Binding-site contacts:
Ligand atom O52 contacts residue TYR87 of chain 1.C at 3.6 Å.
Ligand atom C59 contacts residue ASP244 of chain 1.C at 3.6 Å.
Ligand atom C19 contacts residue ILE126 of chain 1.C at 3.4 Å (hydrophobic).
Ligand atom O52 contacts residue GLY50 of chain 1.C at 3.2 Å (h-bond).
Ligand atom C9 contacts residue LEU46 of chain 1.C at 3.5 Å (hydrophobic).
Ligand atom C72 contacts residue TYR87 of chain 1.C at 3.7 Å (hydrophobic).
Ligand atom O52 contacts residue SER51 of chain 1.C at 3.6 Å.
Ligand atom C50 contacts residue ASP244 of chain 1.C at 3.5 Å.
Ligand atom N31 contacts residue THR248 of chain 1.C at 3.2 Å (h-bond).
Ligand atom C60 contacts residue TYR214 of chain 1.C at 3.5 Å (hydrophobic).
Ligand atom C67 contacts residue GLY50 of chain 1.C at 3.2 Å.
Ligand atom C25 contacts residue THR248 of chain 1.C at 3.3 Å.
Ligand atom N1 contacts residue THR247 of chain 1.C at 3.7 Å.
Ligand atom C5 contacts residue GLY246 of chain 1.C at 3.6 Å.
Ligand atom C72 contacts residue THR88 of chain 1.C at 3.5 Å.
Ligand atom C14 contacts residue PHE124 of chain 1.C at 3.5 Å (hydrophobic).
Ligand atom N57 contacts residue ASP244 of chain 1.C at 2.7 Å (salt-bridge).
Ligand atom C50 contacts residue ASP48 of chain 1.C at 3.4 Å.
Ligand atom C22 contacts residue GLN28 of chain 1.C at 3.5 Å.
Ligand atom C59 contacts residue GLY50 of chain 1.C at 3.6 Å.
Ligand atom C28 contacts residue THR248 of chain 1.C at 3.3 Å.
Ligand atom C9 contacts residue GLY246 of chain 1.C at 3.4 Å.
Ligand atom C60 contacts residue GLY50 of chain 1.C at 3.7 Å.
Ligand atom O49 contacts residue TYR87 of chain 1.C at 3.5 Å.
Ligand atom O43 contacts residue GLN89 of chain 1.C at 3.4 Å (h-bond).
Ligand atom C25 contacts residue GLY27 of chain 1.C at 3.5 Å.
Ligand atom C5 contacts residue ASP48 of chain 1.C at 3.3 Å.
Ligand atom C60 contacts residue ILE242 of chain 1.C at 3.5 Å (hydrophobic).
Ligand atom C54 contacts residue ASP244 of chain 1.C at 3.0 Å.
Ligand atom C82 contacts residue ILE142 of chain 1.C at 3.5 Å (hydrophobic).
Ligand atom N57 contacts residue GLY50 of chain 1.C at 3.0 Å (h-bond).
Ligand atom C63 contacts residue ASP244 of chain 1.C at 3.3 Å.
Ligand atom N1 contacts residue GLY246 of chain 1.C at 2.7 Å (h-bond).
Ligand atom C34 contacts residue GLY246 of chain 1.C at 3.1 Å.
Ligand atom C74 contacts residue THR88 of chain 1.C at 3.5 Å.
Ligand atom C54 contacts residue THR247 of chain 1.C at 3.5 Å.
Ligand atom C70 contacts residue PRO86 of chain 1.C at 3.2 Å (hydrophobic).
Ligand atom O52 contacts residue ASP48 of chain 1.C at 2.5 Å (salt-bridge).
Ligand atom C3 contacts residue GLY246 of chain 1.C at 3.5 Å.
Ligand atom O49 contacts residue THR88 of chain 1.C at 3.3 Å (h-bond).

This small molecule binds to this protein.
Small molecule (SMILES): CC(=O)c1cc2cc(c1)C(=O)N[C@H]([C@H](O)CNC1(c3cccc(C(C)C)c3)CC1)Cc1cccc(c1)OCCCCN2

Sequence of chain 1.C:
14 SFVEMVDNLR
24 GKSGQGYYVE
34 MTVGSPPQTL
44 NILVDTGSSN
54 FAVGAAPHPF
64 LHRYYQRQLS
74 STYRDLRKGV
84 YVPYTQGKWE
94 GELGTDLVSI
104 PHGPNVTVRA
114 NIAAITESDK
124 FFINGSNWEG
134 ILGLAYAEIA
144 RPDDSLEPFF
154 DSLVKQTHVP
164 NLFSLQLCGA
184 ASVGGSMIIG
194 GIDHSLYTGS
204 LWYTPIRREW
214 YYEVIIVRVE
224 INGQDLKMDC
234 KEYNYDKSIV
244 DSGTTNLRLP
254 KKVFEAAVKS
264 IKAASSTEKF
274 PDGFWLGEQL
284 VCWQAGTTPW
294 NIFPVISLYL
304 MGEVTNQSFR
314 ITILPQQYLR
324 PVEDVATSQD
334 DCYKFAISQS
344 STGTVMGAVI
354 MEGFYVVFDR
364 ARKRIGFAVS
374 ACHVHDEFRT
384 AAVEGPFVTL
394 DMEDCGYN